Binding-site contacts:
Ligand atom C2 contacts residue ASN212 of chain 11.K at 2.5 Å.
Ligand atom C1 contacts residue ASN212 of chain 11.K at 1.4 Å.
Ligand atom C1 contacts residue ILE211 of chain 11.K at 4.2 Å (hydrophobic).
Ligand atom N2 contacts residue ILE211 of chain 11.K at 4.0 Å.
Ligand atom O5 contacts residue ASN212 of chain 11.K at 2.4 Å (h-bond).
Ligand atom O7 contacts residue ASN212 of chain 11.K at 4.1 Å.
Ligand atom C7 contacts residue ASN212 of chain 11.K at 3.7 Å.
Ligand atom N2 contacts residue ASN212 of chain 11.K at 2.9 Å (h-bond).
Ligand atom C5 contacts residue ASN212 of chain 11.K at 3.7 Å.
Ligand atom C3 contacts residue ASN212 of chain 11.K at 3.8 Å.
Ligand atom C4 contacts residue ASN212 of chain 11.K at 4.2 Å.

A small-molecule ligand and the protein it binds are described below.
Small molecule (SMILES): CC(=O)N[C@@H]1[C@@H](O)[C@H](O)[C@@H](CO)O[C@H]1O

Sequence of chain 11.K:
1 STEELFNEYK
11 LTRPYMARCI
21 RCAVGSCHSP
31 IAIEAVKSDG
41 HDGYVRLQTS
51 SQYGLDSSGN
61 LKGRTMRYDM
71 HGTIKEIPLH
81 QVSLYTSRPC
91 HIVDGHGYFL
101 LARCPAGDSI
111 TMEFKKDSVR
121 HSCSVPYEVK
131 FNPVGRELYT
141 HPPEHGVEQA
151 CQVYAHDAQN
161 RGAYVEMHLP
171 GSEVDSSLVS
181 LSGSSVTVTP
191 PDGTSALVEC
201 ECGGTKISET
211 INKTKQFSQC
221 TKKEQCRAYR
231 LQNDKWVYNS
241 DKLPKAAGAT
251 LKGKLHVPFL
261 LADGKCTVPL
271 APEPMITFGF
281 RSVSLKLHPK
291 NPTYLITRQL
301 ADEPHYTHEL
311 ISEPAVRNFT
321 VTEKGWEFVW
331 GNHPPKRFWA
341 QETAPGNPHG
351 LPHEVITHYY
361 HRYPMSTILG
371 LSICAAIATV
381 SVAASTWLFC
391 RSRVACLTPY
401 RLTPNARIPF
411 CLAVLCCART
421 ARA